Binding-site contacts:
Ligand atom C5 contacts residue ASN275 of chain 6.A at 3.6 Å.
Ligand atom C6 contacts residue ASP91 of chain 6.C at 3.8 Å.
Ligand atom C3 contacts residue PRO274 of chain 6.A at 4.1 Å (hydrophobic).
Ligand atom O10 contacts residue ARG270 of chain 6.A at 3.3 Å.
Ligand atom C5 contacts residue PRO231 of chain 6.C at 3.7 Å (hydrophobic).
Ligand atom N5 contacts residue ASP232 of chain 6.C at 4.1 Å.
Ligand atom C3 contacts residue ASP232 of chain 6.C at 4.0 Å.
Ligand atom O10 contacts residue ASN275 of chain 6.A at 2.9 Å (h-bond).
Ligand atom O4 contacts residue ARG95 of chain 6.C at 3.6 Å (salt-bridge).
Ligand atom O4 contacts residue ASP232 of chain 6.C at 2.7 Å (salt-bridge).
Ligand atom O3 contacts residue ASP91 of chain 6.C at 4.0 Å.
Ligand atom C11 contacts residue PRO231 of chain 6.C at 3.7 Å (hydrophobic).
Ligand atom O7 contacts residue PRO274 of chain 6.A at 3.4 Å.
Ligand atom C4 contacts residue ASN275 of chain 6.A at 3.8 Å.
Ligand atom C3 contacts residue PRO274 of chain 6.A at 3.8 Å (hydrophobic).
Ligand atom O4 contacts residue ASN275 of chain 6.A at 3.0 Å (h-bond).
Ligand atom C4 contacts residue ARG104 of chain 6.C at 3.9 Å.
Ligand atom C10 contacts residue ASN275 of chain 6.A at 3.3 Å.
Ligand atom C5 contacts residue PRO274 of chain 6.A at 4.0 Å (hydrophobic).
Ligand atom C11 contacts residue GLY234 of chain 6.C at 3.8 Å.
Ligand atom C4 contacts residue PRO231 of chain 6.C at 3.5 Å (hydrophobic).
Ligand atom O6 contacts residue PRO274 of chain 6.A at 3.7 Å.
Ligand atom C10 contacts residue PRO231 of chain 6.C at 3.8 Å (hydrophobic).
Ligand atom C4 contacts residue PRO274 of chain 6.A at 4.0 Å (hydrophobic).
Ligand atom N5 contacts residue PRO231 of chain 6.C at 2.9 Å (h-bond).
Ligand atom O4 contacts residue PRO231 of chain 6.C at 3.8 Å.
Ligand atom C4 contacts residue ASP91 of chain 6.C at 3.2 Å.
Ligand atom O6 contacts residue ASP91 of chain 6.C at 3.1 Å.
Ligand atom O1B contacts residue ARG104 of chain 6.C at 2.8 Å (salt-bridge).
Ligand atom C3 contacts residue ARG95 of chain 6.C at 3.9 Å.
Ligand atom C11 contacts residue ASP232 of chain 6.C at 3.8 Å.
Ligand atom N5 contacts residue ASN275 of chain 6.A at 3.6 Å (h-bond).
Ligand atom C11 contacts residue ILE233 of chain 6.C at 3.8 Å (hydrophobic).
Ligand atom C1 contacts residue ARG104 of chain 6.C at 3.6 Å.
Ligand atom O3 contacts residue PRO274 of chain 6.A at 3.8 Å.
Ligand atom C3 contacts residue ARG104 of chain 6.C at 3.8 Å.
Ligand atom O7 contacts residue ARG270 of chain 6.A at 3.8 Å.
Ligand atom O3 contacts residue GLY282 of chain 6.A at 3.4 Å.
Ligand atom C4 contacts residue ASP232 of chain 6.C at 3.5 Å.
Ligand atom O4 contacts residue ASP91 of chain 6.C at 2.7 Å (salt-bridge).

Sequence of chain 6.A:
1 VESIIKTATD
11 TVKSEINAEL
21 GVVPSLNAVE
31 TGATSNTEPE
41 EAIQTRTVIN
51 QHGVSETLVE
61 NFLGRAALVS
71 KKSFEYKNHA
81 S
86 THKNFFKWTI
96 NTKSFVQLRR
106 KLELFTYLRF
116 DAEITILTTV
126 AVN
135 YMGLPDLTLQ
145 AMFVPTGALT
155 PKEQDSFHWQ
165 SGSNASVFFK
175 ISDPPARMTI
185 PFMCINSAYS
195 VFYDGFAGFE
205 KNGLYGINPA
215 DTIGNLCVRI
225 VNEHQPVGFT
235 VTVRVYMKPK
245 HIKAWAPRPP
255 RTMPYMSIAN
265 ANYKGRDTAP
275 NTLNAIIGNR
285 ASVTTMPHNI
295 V

Sequence of chain 6.C:
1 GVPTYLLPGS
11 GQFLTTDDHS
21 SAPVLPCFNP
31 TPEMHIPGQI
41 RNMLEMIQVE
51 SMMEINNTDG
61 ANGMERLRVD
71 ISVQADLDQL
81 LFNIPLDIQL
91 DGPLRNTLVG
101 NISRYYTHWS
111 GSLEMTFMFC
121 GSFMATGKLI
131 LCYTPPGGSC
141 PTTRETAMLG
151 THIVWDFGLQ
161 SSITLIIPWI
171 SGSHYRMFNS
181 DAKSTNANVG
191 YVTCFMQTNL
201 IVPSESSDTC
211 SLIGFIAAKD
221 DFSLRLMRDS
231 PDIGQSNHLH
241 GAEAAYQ

This protein binds this small molecule.
Small molecule (SMILES): CC(=O)N[C@H]1[C@H]([C@H](O)[C@H](O)CO)O[C@@](OC[C@H]2O[C@@H](O[C@H]3[C@H](O)[C@@H](O)[C@H](O)O[C@@H]3CO)[C@H](O)[C@@H](O)[C@H]2O)(C(=O)O)C[C@@H]1O